A small-molecule ligand and the protein it binds are described below.
Small molecule (SMILES): CCCCCCCCCCCCC(=O)SCCNC(=O)CCNC(=O)[C@H](O)C(C)(C)COP(=O)(O)OP(=O)(O)OC[C@H]1O[C@@H](n2cnc3c(N)ncnc32)[C@H](O)[C@@H]1OP(=O)(O)O

Sequence of chain 1.D:
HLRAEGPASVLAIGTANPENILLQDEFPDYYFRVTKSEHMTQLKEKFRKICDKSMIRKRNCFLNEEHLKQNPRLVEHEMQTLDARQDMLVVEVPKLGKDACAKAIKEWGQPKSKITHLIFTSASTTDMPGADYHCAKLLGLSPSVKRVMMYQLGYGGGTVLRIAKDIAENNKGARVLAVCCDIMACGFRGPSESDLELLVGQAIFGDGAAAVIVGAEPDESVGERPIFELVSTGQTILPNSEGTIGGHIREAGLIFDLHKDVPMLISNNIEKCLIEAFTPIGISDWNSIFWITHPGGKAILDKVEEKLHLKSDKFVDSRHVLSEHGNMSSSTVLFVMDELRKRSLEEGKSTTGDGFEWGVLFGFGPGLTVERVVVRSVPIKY

Binding-site contacts:
Ligand atom C55 contacts residue GLN205 of chain 1.D at 3.2 Å.
Ligand atom C47 contacts residue MET130 of chain 1.B at 3.7 Å (hydrophobic).
Ligand atom C43 contacts residue PHE208 of chain 1.D at 3.7 Å (hydrophobic).
Ligand atom N01 contacts residue HIS262 of chain 1.D at 3.7 Å.
Ligand atom C04 contacts residue LEU199 of chain 1.D at 3.7 Å (hydrophobic).
Ligand atom C53 contacts residue PHE208 of chain 1.D at 3.3 Å (hydrophobic).
Ligand atom C44 contacts residue GLY249 of chain 1.D at 3.7 Å.
Ligand atom O58 contacts residue LYS301 of chain 1.D at 3.2 Å (salt-bridge).
Ligand atom O57 contacts residue LEU261 of chain 1.D at 3.1 Å.
Ligand atom N03 contacts residue LEU261 of chain 1.D at 3.7 Å.
Ligand atom C44 contacts residue ILE248 of chain 1.D at 3.7 Å (hydrophobic).
Ligand atom O58 contacts residue GLY300 of chain 1.D at 3.5 Å.
Ligand atom O56 contacts residue PHE208 of chain 1.D at 3.4 Å.
Ligand atom C06 contacts residue VAL203 of chain 1.D at 3.8 Å (hydrophobic).
Ligand atom C40 contacts residue GLY299 of chain 1.D at 3.7 Å.
Ligand atom N03 contacts residue GLU200 of chain 1.D at 3.4 Å.
Ligand atom O58 contacts residue ALA302 of chain 1.D at 2.9 Å (h-bond).
Ligand atom O56 contacts residue PHE259 of chain 1.D at 3.8 Å.
Ligand atom N05 contacts residue LEU199 of chain 1.D at 3.6 Å.
Ligand atom O62 contacts residue ILE52 of chain 1.D at 3.5 Å.
Ligand atom C41 contacts residue PHE208 of chain 1.D at 3.7 Å (hydrophobic).
Ligand atom O59 contacts residue LYS55 of chain 1.D at 3.4 Å.
Ligand atom C54 contacts residue GLY190 of chain 1.D at 3.5 Å.
Ligand atom S42 contacts residue LEU261 of chain 1.D at 3.6 Å.
Ligand atom N35 contacts residue ALA302 of chain 1.D at 3.8 Å.
Ligand atom C32 contacts residue ALA302 of chain 1.D at 3.7 Å (hydrophobic).
Ligand atom C38 contacts residue LEU261 of chain 1.D at 3.7 Å (hydrophobic).
Ligand atom O57 contacts residue VAL265 of chain 1.D at 3.7 Å.
Ligand atom C50 contacts residue MET187 of chain 1.D at 3.6 Å (hydrophobic).
Ligand atom C46 contacts residue CSD157 of chain 1.D at 3.4 Å.
Ligand atom C48 contacts residue CSD157 of chain 1.D at 3.5 Å.
Ligand atom O26 contacts residue LYS55 of chain 1.D at 2.7 Å.
Ligand atom C04 contacts residue GLU200 of chain 1.D at 3.7 Å.
Ligand atom O59 contacts residue LYS301 of chain 1.D at 3.5 Å.
Ligand atom N01 contacts residue LEU261 of chain 1.D at 3.1 Å (h-bond).
Ligand atom N39 contacts residue GLY299 of chain 1.D at 3.1 Å (h-bond).
Ligand atom C07 contacts residue VAL203 of chain 1.D at 3.7 Å (hydrophobic).
Ligand atom O13 contacts residue LYS263 of chain 1.D at 3.4 Å (salt-bridge).
Ligand atom P25 contacts residue LYS55 of chain 1.D at 3.6 Å.
Ligand atom C34 contacts residue ALA302 of chain 1.D at 3.4 Å (hydrophobic).

Sequence of chain 1.B:
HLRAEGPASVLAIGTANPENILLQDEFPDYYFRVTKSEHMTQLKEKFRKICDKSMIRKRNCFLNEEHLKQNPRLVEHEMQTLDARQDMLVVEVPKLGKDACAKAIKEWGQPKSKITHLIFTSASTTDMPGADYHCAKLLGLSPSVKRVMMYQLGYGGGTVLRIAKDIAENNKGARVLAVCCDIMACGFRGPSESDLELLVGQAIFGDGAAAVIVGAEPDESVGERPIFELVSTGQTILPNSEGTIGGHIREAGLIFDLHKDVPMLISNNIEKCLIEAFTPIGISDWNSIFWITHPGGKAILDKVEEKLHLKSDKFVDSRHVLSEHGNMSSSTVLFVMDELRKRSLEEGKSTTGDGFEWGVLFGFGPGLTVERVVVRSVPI